Sequence of chain 25.B:
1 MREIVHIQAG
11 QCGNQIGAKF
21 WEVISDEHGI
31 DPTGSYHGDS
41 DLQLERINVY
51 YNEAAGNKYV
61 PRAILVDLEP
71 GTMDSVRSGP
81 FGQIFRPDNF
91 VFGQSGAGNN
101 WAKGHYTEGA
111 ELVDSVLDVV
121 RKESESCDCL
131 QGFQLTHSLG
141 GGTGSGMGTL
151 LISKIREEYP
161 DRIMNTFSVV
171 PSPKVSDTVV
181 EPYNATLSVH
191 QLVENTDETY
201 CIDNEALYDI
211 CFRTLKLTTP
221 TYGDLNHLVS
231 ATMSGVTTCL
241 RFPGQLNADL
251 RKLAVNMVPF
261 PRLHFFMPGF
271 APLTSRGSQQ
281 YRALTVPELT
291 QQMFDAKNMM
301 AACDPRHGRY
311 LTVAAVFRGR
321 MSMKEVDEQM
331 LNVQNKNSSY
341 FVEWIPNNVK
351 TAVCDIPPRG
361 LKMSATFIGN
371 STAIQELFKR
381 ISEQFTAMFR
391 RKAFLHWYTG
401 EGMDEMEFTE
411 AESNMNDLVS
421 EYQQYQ

A protein and the small-molecule ligand that binds it are described below.
Small molecule (SMILES): CC(=O)O[C@H]1C(=O)[C@@]2(C)[C@H]([C@H](OC(=O)c3ccccc3)[C@]3(O)C[C@H](OC(=O)[C@H](O)[C@@H](NC(=O)c4ccccc4)c4ccccc4)C(C)=C1C3(C)C)[C@]1(OC(C)=O)CO[C@@H]1C[C@@H]2O

Binding-site contacts:
Ligand atom C39 contacts residue ALA231 of chain 25.B at 3.6 Å (hydrophobic).
Ligand atom O12 contacts residue GLY360 of chain 25.B at 3.7 Å.
Ligand atom C06 contacts residue ASP224 of chain 25.B at 3.8 Å.
Ligand atom C40 contacts residue SER234 of chain 25.B at 3.1 Å.
Ligand atom O06 contacts residue PRO272 of chain 25.B at 4.0 Å.
Ligand atom C32 contacts residue ASP26 of chain 25.B at 3.4 Å.
Ligand atom C34 contacts residue GLU22 of chain 25.B at 4.0 Å.
Ligand atom N01 contacts residue HIS227 of chain 25.B at 4.0 Å.
Ligand atom C44 contacts residue GLY360 of chain 25.B at 3.9 Å.
Ligand atom C06 contacts residue HIS227 of chain 25.B at 3.7 Å.
Ligand atom C07 contacts residue HIS227 of chain 25.B at 3.1 Å.
Ligand atom O12 contacts residue ARG359 of chain 25.B at 3.2 Å.
Ligand atom C42 contacts residue VAL23 of chain 25.B at 3.8 Å (hydrophobic).
Ligand atom C13 contacts residue HIS227 of chain 25.B at 3.3 Å.
Ligand atom C19 contacts residue ARG276 of chain 25.B at 3.7 Å.
Ligand atom C33 contacts residue ASP26 of chain 25.B at 2.5 Å.
Ligand atom O14 contacts residue HIS227 of chain 25.B at 1.8 Å (h-bond).
Ligand atom O08 contacts residue ARG276 of chain 25.B at 3.5 Å.
Ligand atom C41 contacts residue SER234 of chain 25.B at 3.6 Å.
Ligand atom C08 contacts residue HIS227 of chain 25.B at 3.0 Å.
Ligand atom O13 contacts residue PRO358 of chain 25.B at 3.8 Å.
Ligand atom C40 contacts residue PRO358 of chain 25.B at 4.0 Å (hydrophobic).
Ligand atom C31 contacts residue HIS227 of chain 25.B at 3.4 Å.
Ligand atom C28 contacts residue ARG359 of chain 25.B at 3.6 Å.
Ligand atom C07 contacts residue ASP224 of chain 25.B at 3.3 Å.
Ligand atom O13 contacts residue GLY360 of chain 25.B at 3.7 Å.
Ligand atom C32 contacts residue VAL23 of chain 25.B at 3.9 Å (hydrophobic).
Ligand atom C27 contacts residue GLY360 of chain 25.B at 4.0 Å.
Ligand atom C40 contacts residue ARG318 of chain 25.B at 3.7 Å.
Ligand atom C34 contacts residue ASP26 of chain 25.B at 3.5 Å.
Ligand atom O13 contacts residue ARG359 of chain 25.B at 2.5 Å.
Ligand atom C09 contacts residue HIS227 of chain 25.B at 3.5 Å.
Ligand atom C36 contacts residue HIS227 of chain 25.B at 3.4 Å.
Ligand atom C30 contacts residue HIS227 of chain 25.B at 2.8 Å.
Ligand atom C41 contacts residue PRO358 of chain 25.B at 4.0 Å (hydrophobic).
Ligand atom C41 contacts residue VAL23 of chain 25.B at 3.5 Å (hydrophobic).
Ligand atom O06 contacts residue LEU215 of chain 25.B at 3.9 Å.
Ligand atom C27 contacts residue ARG359 of chain 25.B at 3.8 Å.
Ligand atom O06 contacts residue THR274 of chain 25.B at 3.7 Å.
Ligand atom O07 contacts residue GLN279 of chain 25.B at 3.6 Å.